Sequence of chain 1.A:
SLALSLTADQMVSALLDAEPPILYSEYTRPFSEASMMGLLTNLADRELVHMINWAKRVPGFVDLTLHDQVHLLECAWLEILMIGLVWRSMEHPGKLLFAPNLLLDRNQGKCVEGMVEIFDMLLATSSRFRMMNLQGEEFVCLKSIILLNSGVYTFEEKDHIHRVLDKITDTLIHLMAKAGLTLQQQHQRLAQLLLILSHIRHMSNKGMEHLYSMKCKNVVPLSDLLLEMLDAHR

A small-molecule ligand and the protein it binds are described below.
Small molecule (SMILES): C[C@]12CC[C@@H]3c4ccc(O)cc4CC[C@H]3[C@@H]1C[C@H](Cc1ccccc1)[C@@H]2O

Binding-site contacts:
Ligand atom C05 contacts residue HIS227 of chain 1.A at 3.4 Å.
Ligand atom C13 contacts residue LEU49 of chain 1.A at 3.4 Å (hydrophobic).
Ligand atom C16 contacts residue GLU56 of chain 1.A at 3.1 Å.
Ligand atom O01 contacts residue GLU56 of chain 1.A at 2.4 Å (salt-bridge).
Ligand atom O01 contacts residue ARG97 of chain 1.A at 2.6 Å (salt-bridge).
Ligand atom C03 contacts residue MET231 of chain 1.A at 3.9 Å (hydrophobic).
Ligand atom C17 contacts residue LEU94 of chain 1.A at 3.6 Å (hydrophobic).
Ligand atom C16 contacts residue LEU90 of chain 1.A at 3.9 Å (hydrophobic).
Ligand atom C18 contacts residue LEU94 of chain 1.A at 3.9 Å (hydrophobic).
Ligand atom C14 contacts residue PHE107 of chain 1.A at 4.0 Å (hydrophobic).
Ligand atom O01 contacts residue LEU90 of chain 1.A at 3.9 Å.
Ligand atom C06 contacts residue LEU228 of chain 1.A at 3.8 Å (hydrophobic).
Ligand atom C04 contacts residue LEU228 of chain 1.A at 3.6 Å (hydrophobic).
Ligand atom C24 contacts residue MET124 of chain 1.A at 3.6 Å (hydrophobic).
Ligand atom C08 contacts residue LEU228 of chain 1.A at 3.7 Å (hydrophobic).
Ligand atom C05 contacts residue LEU228 of chain 1.A at 3.5 Å (hydrophobic).
Ligand atom C01 contacts residue MET46 of chain 1.A at 4.0 Å (hydrophobic).
Ligand atom O02 contacts residue HIS227 of chain 1.A at 3.1 Å (h-bond).
Ligand atom C19 contacts residue PHE107 of chain 1.A at 4.0 Å (hydrophobic).
Ligand atom C04 contacts residue MET231 of chain 1.A at 3.4 Å (hydrophobic).
Ligand atom O02 contacts residue ILE127 of chain 1.A at 3.3 Å.
Ligand atom C07 contacts residue HIS227 of chain 1.A at 3.3 Å.
Ligand atom C12 contacts residue LEU49 of chain 1.A at 3.9 Å (hydrophobic).
Ligand atom C02 contacts residue THR50 of chain 1.A at 3.6 Å.
Ligand atom C04 contacts residue HIS227 of chain 1.A at 3.7 Å.
Ligand atom C02 contacts residue MET46 of chain 1.A at 3.4 Å (hydrophobic).
Ligand atom C15 contacts residue GLU56 of chain 1.A at 3.2 Å.
Ligand atom C24 contacts residue LEU49 of chain 1.A at 4.0 Å (hydrophobic).
Ligand atom C13 contacts residue ALA53 of chain 1.A at 3.5 Å (hydrophobic).
Ligand atom C06 contacts residue HIS227 of chain 1.A at 3.8 Å.
Ligand atom C25 contacts residue HIS227 of chain 1.A at 3.9 Å.
Ligand atom C12 contacts residue ALA53 of chain 1.A at 3.8 Å (hydrophobic).
Ligand atom C22 contacts residue MET91 of chain 1.A at 3.8 Å (hydrophobic).
Ligand atom C18 contacts residue LEU90 of chain 1.A at 3.9 Å (hydrophobic).
Ligand atom C08 contacts residue HIS227 of chain 1.A at 3.9 Å.
Ligand atom C09 contacts residue LEU228 of chain 1.A at 3.8 Å (hydrophobic).
Ligand atom C17 contacts residue LEU90 of chain 1.A at 3.1 Å (hydrophobic).
Ligand atom C07 contacts residue MET124 of chain 1.A at 3.8 Å (hydrophobic).
Ligand atom O02 contacts residue MET124 of chain 1.A at 3.9 Å.
Ligand atom C16 contacts residue ARG97 of chain 1.A at 3.7 Å.